Sequence of chain 1.A:
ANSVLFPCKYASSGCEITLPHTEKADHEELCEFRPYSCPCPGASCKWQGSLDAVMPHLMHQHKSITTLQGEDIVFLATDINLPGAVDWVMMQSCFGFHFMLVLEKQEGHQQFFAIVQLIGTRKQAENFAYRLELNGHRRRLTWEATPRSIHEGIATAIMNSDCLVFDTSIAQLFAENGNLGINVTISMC

Binding-site contacts:
Ligand atom CB contacts residue LEU72 of chain 1.A at 3.4 Å (hydrophobic).
Ligand atom N contacts residue TRP92 of chain 1.A at 3.5 Å (h-bond).
Ligand atom NH1 contacts residue ILE77 of chain 1.A at 2.9 Å (h-bond).
Ligand atom CG contacts residue THR70 of chain 1.A at 3.7 Å.
Ligand atom CD contacts residue ASN190 of chain 1.A at 3.6 Å.
Ligand atom C contacts residue ASP91 of chain 1.A at 3.5 Å.
Ligand atom NH2 contacts residue ASP76 of chain 1.A at 2.8 Å (salt-bridge).
Ligand atom CD contacts residue THR82 of chain 1.A at 3.5 Å.
Ligand atom CZ contacts residue ASP76 of chain 1.A at 2.9 Å.
Ligand atom O contacts residue ASP91 of chain 1.A at 2.8 Å (salt-bridge).
Ligand atom NH1 contacts residue ASP76 of chain 1.A at 2.7 Å (salt-bridge).
Ligand atom CA contacts residue TRP92 of chain 1.A at 3.6 Å (hydrophobic).
Ligand atom N contacts residue LEU72 of chain 1.A at 3.4 Å.
Ligand atom CB contacts residue VAL90 of chain 1.A at 3.3 Å (hydrophobic).
Ligand atom CG1 contacts residue VAL93 of chain 1.A at 3.3 Å (hydrophobic).
Ligand atom NH2 contacts residue THR192 of chain 1.A at 3.2 Å (h-bond).
Ligand atom NH1 contacts residue ASN190 of chain 1.A at 3.3 Å.
Ligand atom O contacts residue THR82 of chain 1.A at 3.2 Å (h-bond).
Ligand atom N contacts residue LEU80 of chain 1.A at 2.9 Å (h-bond).
Ligand atom CG1 contacts residue ALA89 of chain 1.A at 3.5 Å (hydrophobic).
Ligand atom CB contacts residue MET94 of chain 1.A at 3.5 Å (hydrophobic).
Ligand atom O contacts residue LEU80 of chain 1.A at 3.0 Å (h-bond).
Ligand atom CA contacts residue THR82 of chain 1.A at 3.6 Å.
Ligand atom O contacts residue TRP92 of chain 1.A at 3.5 Å.
Ligand atom C contacts residue TRP92 of chain 1.A at 3.6 Å (hydrophobic).
Ligand atom O contacts residue TRP92 of chain 1.A at 3.7 Å.
Ligand atom O contacts residue ILE77 of chain 1.A at 3.7 Å.
Ligand atom CA contacts residue ASP91 of chain 1.A at 3.4 Å.
Ligand atom CB contacts residue PHE79 of chain 1.A at 3.6 Å (hydrophobic).
Ligand atom CZ contacts residue ASN190 of chain 1.A at 3.6 Å.
Ligand atom O contacts residue LEU80 of chain 1.A at 3.2 Å (h-bond).
Ligand atom N contacts residue ASP91 of chain 1.A at 2.7 Å (salt-bridge).
Ligand atom CA contacts residue VAL78 of chain 1.A at 3.6 Å (hydrophobic).
Ligand atom O contacts residue VAL90 of chain 1.A at 3.6 Å.
Ligand atom N contacts residue VAL78 of chain 1.A at 3.0 Å (h-bond).
Ligand atom O contacts residue VAL78 of chain 1.A at 2.8 Å (h-bond).
Ligand atom CD contacts residue TRP92 of chain 1.A at 3.7 Å (hydrophobic).
Ligand atom O contacts residue LEU72 of chain 1.A at 3.7 Å.
Ligand atom CG2 contacts residue PHE79 of chain 1.A at 3.5 Å (hydrophobic).
Ligand atom CD contacts residue ASP76 of chain 1.A at 3.5 Å.

This protein binds this small molecule.
Small molecule (SMILES): CC[C@H](NC(=O)[C@@H](NC(=O)[C@@H]1CCCN1C(=O)[C@H](CCCN=C(N)N)NC(=O)[C@@H](N)CC(C)C)C(C)C)C(=O)N[C@@H](CCSC)C(=O)N[C@H](C(=O)N[C@@H](CCCN=C(N)N)C(=O)N1CCC[C@H]1C(=O)N[C@H](C(=O)N[C@H](C=O)C(C)C)[C@@H](C)O)C(C)C